Sequence of chain 1.A:
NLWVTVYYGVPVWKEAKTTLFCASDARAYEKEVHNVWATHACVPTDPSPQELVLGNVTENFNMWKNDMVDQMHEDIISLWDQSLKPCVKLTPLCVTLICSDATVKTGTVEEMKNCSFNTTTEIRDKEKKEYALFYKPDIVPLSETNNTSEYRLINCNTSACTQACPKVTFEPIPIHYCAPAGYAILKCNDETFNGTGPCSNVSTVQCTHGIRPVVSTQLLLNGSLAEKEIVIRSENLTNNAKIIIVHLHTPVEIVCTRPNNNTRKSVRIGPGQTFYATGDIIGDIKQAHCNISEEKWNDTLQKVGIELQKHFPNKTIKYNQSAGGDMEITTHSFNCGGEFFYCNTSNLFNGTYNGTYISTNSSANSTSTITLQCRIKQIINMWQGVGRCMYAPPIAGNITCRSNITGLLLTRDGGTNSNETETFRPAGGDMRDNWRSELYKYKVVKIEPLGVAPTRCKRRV

Binding-site contacts:
Ligand atom C5 contacts residue GLU195 of chain 1.A at 3.7 Å.
Ligand atom C8 contacts residue ASN246 of chain 1.A at 4.1 Å.
Ligand atom N2 contacts residue ASN246 of chain 1.A at 3.3 Å (h-bond).
Ligand atom C6 contacts residue GLY361 of chain 1.A at 3.8 Å.
Ligand atom O6 contacts residue GLU56 of chain 1.A at 3.8 Å.
Ligand atom O7 contacts residue ASN359 of chain 1.A at 4.2 Å.
Ligand atom O6 contacts residue GLY361 of chain 1.A at 3.2 Å (h-bond).
Ligand atom O6 contacts residue CYS360 of chain 1.A at 4.1 Å.
Ligand atom C1 contacts residue ARG426 of chain 1.A at 3.4 Å.
Ligand atom C6 contacts residue GLU195 of chain 1.A at 4.4 Å.
Ligand atom C7 contacts residue ASN246 of chain 1.A at 3.6 Å.
Ligand atom O5 contacts residue ASN246 of chain 1.A at 4.0 Å.
Ligand atom O5 contacts residue NAG1 of chain 1.V at 3.4 Å.
Ligand atom O7 contacts residue ASN246 of chain 1.A at 4.0 Å.
Ligand atom O4 contacts residue ARG426 of chain 1.A at 3.9 Å.
Ligand atom C1 contacts residue ASN246 of chain 1.A at 3.3 Å.
Ligand atom O5 contacts residue ARG426 of chain 1.A at 3.8 Å.
Ligand atom C5 contacts residue NAG1 of chain 1.V at 4.1 Å.
Ligand atom C7 contacts residue ASN359 of chain 1.A at 4.4 Å.
Ligand atom O6 contacts residue NAG1 of chain 1.V at 4.4 Å.
Ligand atom C8 contacts residue PHE358 of chain 1.A at 4.3 Å (hydrophobic).
Ligand atom C8 contacts residue LEU245 of chain 1.A at 3.8 Å (hydrophobic).
Ligand atom C3 contacts residue ARG426 of chain 1.A at 3.4 Å.
Ligand atom C4 contacts residue GLU195 of chain 1.A at 4.4 Å.
Ligand atom C4 contacts residue ARG426 of chain 1.A at 3.8 Å.
Ligand atom O4 contacts residue GLU195 of chain 1.A at 4.2 Å.
Ligand atom C1 contacts residue SER427 of chain 1.A at 4.1 Å.
Ligand atom N2 contacts residue ARG426 of chain 1.A at 4.2 Å.
Ligand atom O6 contacts residue THR193 of chain 1.A at 4.0 Å.
Ligand atom C2 contacts residue ARG426 of chain 1.A at 3.9 Å.
Ligand atom N2 contacts residue SER427 of chain 1.A at 3.9 Å.
Ligand atom O3 contacts residue CYS360 of chain 1.A at 4.2 Å.
Ligand atom C5 contacts residue ARG426 of chain 1.A at 3.3 Å.
Ligand atom O3 contacts residue CYS425 of chain 1.A at 4.3 Å.
Ligand atom O7 contacts residue ARG426 of chain 1.A at 4.1 Å.
Ligand atom C6 contacts residue NAG1 of chain 1.V at 4.1 Å.
Ligand atom C2 contacts residue ASN246 of chain 1.A at 3.5 Å.
Ligand atom C1 contacts residue NAG1 of chain 1.V at 4.0 Å.
Ligand atom C8 contacts residue ASN359 of chain 1.A at 3.9 Å.
Ligand atom O7 contacts residue PRO196 of chain 1.A at 4.2 Å.

A small-molecule ligand and the protein it binds are described below.
Small molecule (SMILES): CC(=O)N[C@H]1[C@H](O[C@H]2[C@H](O)[C@@H](NC(C)=O)CO[C@@H]2CO)O[C@H](CO)[C@@H](O[C@@H]2O[C@H](CO[C@H]3O[C@H](CO)[C@@H](O)[C@H](O)[C@@H]3O)[C@@H](O)[C@H](O[C@H]3O[C@H](CO)[C@@H](O)[C@H](O)[C@@H]3O)[C@@H]2O)[C@@H]1O